Sequence of chain 1.D:
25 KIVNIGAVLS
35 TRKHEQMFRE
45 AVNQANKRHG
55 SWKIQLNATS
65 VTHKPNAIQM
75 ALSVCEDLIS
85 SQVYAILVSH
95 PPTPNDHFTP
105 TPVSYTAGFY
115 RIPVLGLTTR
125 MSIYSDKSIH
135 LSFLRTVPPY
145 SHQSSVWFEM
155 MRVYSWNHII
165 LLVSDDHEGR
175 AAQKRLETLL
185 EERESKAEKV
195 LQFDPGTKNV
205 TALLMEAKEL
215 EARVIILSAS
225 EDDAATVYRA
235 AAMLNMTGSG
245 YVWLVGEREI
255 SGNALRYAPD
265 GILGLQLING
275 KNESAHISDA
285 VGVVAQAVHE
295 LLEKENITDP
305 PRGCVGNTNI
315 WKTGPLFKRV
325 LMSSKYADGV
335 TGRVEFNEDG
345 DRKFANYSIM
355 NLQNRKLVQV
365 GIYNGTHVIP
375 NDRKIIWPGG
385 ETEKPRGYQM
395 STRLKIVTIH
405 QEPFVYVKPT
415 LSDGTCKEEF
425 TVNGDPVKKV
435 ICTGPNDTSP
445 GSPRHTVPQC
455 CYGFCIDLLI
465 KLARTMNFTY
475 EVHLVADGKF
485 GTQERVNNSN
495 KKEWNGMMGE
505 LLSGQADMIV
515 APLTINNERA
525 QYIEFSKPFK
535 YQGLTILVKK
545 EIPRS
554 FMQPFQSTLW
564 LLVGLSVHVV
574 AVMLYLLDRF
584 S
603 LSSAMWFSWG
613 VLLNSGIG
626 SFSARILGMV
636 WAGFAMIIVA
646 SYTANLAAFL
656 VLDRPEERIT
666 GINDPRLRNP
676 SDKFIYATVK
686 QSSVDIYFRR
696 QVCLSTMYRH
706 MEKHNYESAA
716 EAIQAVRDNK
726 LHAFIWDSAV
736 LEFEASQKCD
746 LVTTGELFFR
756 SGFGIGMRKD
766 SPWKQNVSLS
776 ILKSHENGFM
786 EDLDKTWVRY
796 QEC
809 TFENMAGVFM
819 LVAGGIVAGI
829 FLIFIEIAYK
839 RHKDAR

Binding-site contacts:
Ligand atom C12 contacts residue GLY760 of chain 1.C at 3.5 Å.
Ligand atom C3 contacts residue PRO532 of chain 1.D at 3.2 Å (hydrophobic).
Ligand atom C15 contacts residue PRO527 of chain 1.C at 3.4 Å (hydrophobic).
Ligand atom C7 contacts residue THR758 of chain 1.C at 2.8 Å.
Ligand atom O contacts residue PRO532 of chain 1.D at 2.9 Å.
Ligand atom C4 contacts residue PRO532 of chain 1.D at 3.2 Å (hydrophobic).
Ligand atom C7 contacts residue TYR535 of chain 1.D at 3.5 Å (hydrophobic).
Ligand atom C13 contacts residue THR759 of chain 1.C at 3.5 Å.
Ligand atom C8 contacts residue PRO532 of chain 1.D at 3.5 Å (hydrophobic).
Ligand atom C1 contacts residue PRO527 of chain 1.C at 3.3 Å (hydrophobic).
Ligand atom C13 contacts residue THR758 of chain 1.C at 3.1 Å.
Ligand atom C2 contacts residue PRO527 of chain 1.C at 3.5 Å (hydrophobic).
Ligand atom C6 contacts residue GLU530 of chain 1.C at 3.6 Å.
Ligand atom C17 contacts residue ILE519 of chain 1.D at 3.4 Å (hydrophobic).
Ligand atom S contacts residue VAL529 of chain 1.C at 3.4 Å.
Ligand atom C9 contacts residue PRO532 of chain 1.D at 2.7 Å (hydrophobic).
Ligand atom C1 contacts residue PHE528 of chain 1.C at 3.3 Å (hydrophobic).
Ligand atom C16 contacts residue VAL526 of chain 1.C at 2.8 Å (hydrophobic).
Ligand atom C16 contacts residue PRO527 of chain 1.C at 3.3 Å (hydrophobic).
Ligand atom C4 contacts residue TYR535 of chain 1.D at 3.4 Å (hydrophobic).
Ligand atom S contacts residue GLU530 of chain 1.C at 3.2 Å (salt-bridge).
Ligand atom C12 contacts residue PRO527 of chain 1.C at 3.6 Å (hydrophobic).
Ligand atom C12 contacts residue THR759 of chain 1.C at 3.5 Å.
Ligand atom N1 contacts residue GLU530 of chain 1.C at 2.9 Å.
Ligand atom O contacts residue GLY757 of chain 1.D at 3.7 Å.
Ligand atom O2 contacts residue PRO532 of chain 1.D at 3.0 Å.
Ligand atom C17 contacts residue VAL526 of chain 1.C at 2.7 Å (hydrophobic).
Ligand atom F contacts residue LEU777 of chain 1.D at 3.7 Å.
Ligand atom C7 contacts residue GLU530 of chain 1.C at 3.3 Å.
Ligand atom S contacts residue PHE528 of chain 1.C at 3.4 Å (h-bond).
Ligand atom C10 contacts residue PRO532 of chain 1.D at 2.9 Å (hydrophobic).
Ligand atom C3 contacts residue TYR535 of chain 1.D at 3.5 Å (hydrophobic).
Ligand atom C8 contacts residue THR758 of chain 1.C at 2.6 Å.
Ligand atom C9 contacts residue THR758 of chain 1.C at 3.1 Å.
Ligand atom O2 contacts residue ILE519 of chain 1.D at 3.2 Å.
Ligand atom O2 contacts residue VAL526 of chain 1.C at 2.7 Å.
Ligand atom C15 contacts residue VAL526 of chain 1.C at 3.6 Å (hydrophobic).
Ligand atom C contacts residue PHE528 of chain 1.C at 2.5 Å (hydrophobic).
Ligand atom O1 contacts residue THR758 of chain 1.C at 2.4 Å (h-bond).
Ligand atom C contacts residue PRO527 of chain 1.C at 3.6 Å (hydrophobic).

A small-molecule ligand and the protein it binds are described below.
Small molecule (SMILES): Cc1sc2nc(COc3ccc(F)cc3)cc(=O)n2c1[C@@H]1C[C@H]1CO

Sequence of chain 1.C:
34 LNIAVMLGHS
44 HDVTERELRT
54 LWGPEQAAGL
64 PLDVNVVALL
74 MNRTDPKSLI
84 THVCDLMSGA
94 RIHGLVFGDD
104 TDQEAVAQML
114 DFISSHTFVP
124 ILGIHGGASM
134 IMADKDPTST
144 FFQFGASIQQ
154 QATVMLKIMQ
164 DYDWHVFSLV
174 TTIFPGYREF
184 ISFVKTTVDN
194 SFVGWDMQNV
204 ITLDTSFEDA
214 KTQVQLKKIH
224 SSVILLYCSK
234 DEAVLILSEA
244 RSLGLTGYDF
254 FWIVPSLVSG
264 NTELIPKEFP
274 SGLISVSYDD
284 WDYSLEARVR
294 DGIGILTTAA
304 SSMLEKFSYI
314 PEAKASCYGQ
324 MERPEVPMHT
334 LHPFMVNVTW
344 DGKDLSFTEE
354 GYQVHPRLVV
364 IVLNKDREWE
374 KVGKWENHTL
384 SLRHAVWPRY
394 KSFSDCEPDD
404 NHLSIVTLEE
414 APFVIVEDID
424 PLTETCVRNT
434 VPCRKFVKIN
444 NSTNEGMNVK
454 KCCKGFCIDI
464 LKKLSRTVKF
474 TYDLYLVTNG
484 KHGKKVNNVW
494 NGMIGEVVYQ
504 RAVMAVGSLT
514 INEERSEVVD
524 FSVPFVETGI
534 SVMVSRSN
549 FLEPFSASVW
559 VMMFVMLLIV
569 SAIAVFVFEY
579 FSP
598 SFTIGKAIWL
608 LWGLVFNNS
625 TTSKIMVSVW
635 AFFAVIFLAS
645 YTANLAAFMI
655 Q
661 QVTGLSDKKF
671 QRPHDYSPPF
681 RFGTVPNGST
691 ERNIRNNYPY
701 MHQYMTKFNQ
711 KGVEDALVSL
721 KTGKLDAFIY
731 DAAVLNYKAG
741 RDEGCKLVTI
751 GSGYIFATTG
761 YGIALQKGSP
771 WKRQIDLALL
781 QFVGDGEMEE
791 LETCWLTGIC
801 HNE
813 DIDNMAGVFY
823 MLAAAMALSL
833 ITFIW